The protein below binds the small molecule below.
Small molecule (SMILES): NC(=O)C[C@H](N)C(=O)O

Binding-site contacts:
Ligand atom ND2 contacts residue NAG1 of chain 1.C at 1.5 Å.
Ligand atom CB contacts residue NAG1 of chain 1.C at 3.8 Å.
Ligand atom OXT contacts residue NAG1 of chain 1.C at 3.9 Å.
Ligand atom OD1 contacts residue NAG1 of chain 1.C at 2.7 Å.
Ligand atom CG contacts residue NAG1 of chain 1.C at 2.4 Å.